Binding-site contacts:
Ligand atom C32 contacts residue PHE117 of chain 1.D at 3.6 Å (hydrophobic).
Ligand atom C1 contacts residue MET104 of chain 1.D at 4.0 Å (hydrophobic).
Ligand atom C9 contacts residue LEU26 of chain 1.D at 3.7 Å (hydrophobic).
Ligand atom C54 contacts residue ILE136 of chain 1.D at 4.0 Å (hydrophobic).
Ligand atom S1 contacts residue GLN25 of chain 1.D at 3.6 Å (h-bond).
Ligand atom C26 contacts residue MET104 of chain 1.D at 4.0 Å (hydrophobic).
Ligand atom O2 contacts residue CYS24 of chain 1.D at 3.9 Å.
Ligand atom O4 contacts residue ARG103 of chain 1.D at 3.5 Å.
Ligand atom C40 contacts residue PHE117 of chain 1.D at 3.9 Å (hydrophobic).
Ligand atom C9 contacts residue GLN25 of chain 1.D at 4.0 Å.
Ligand atom O2 contacts residue GLN25 of chain 1.D at 3.0 Å (h-bond).
Ligand atom C32 contacts residue HIS62 of chain 1.D at 3.8 Å.
Ligand atom O3 contacts residue ARG106 of chain 1.D at 2.8 Å (salt-bridge).
Ligand atom O2 contacts residue ARG103 of chain 1.D at 3.5 Å (salt-bridge).
Ligand atom O3 contacts residue LEU26 of chain 1.D at 3.0 Å (h-bond).
Ligand atom C65 contacts residue TRP56 of chain 1.D at 3.5 Å (hydrophobic).
Ligand atom C32 contacts residue LEU63 of chain 1.D at 4.0 Å (hydrophobic).
Ligand atom C23 contacts residue MET104 of chain 1.D at 3.9 Å (hydrophobic).
Ligand atom C44 contacts residue ALA107 of chain 1.D at 3.8 Å (hydrophobic).
Ligand atom C35 contacts residue PHE117 of chain 1.D at 4.0 Å (hydrophobic).
Ligand atom O6 contacts residue LEU26 of chain 1.D at 3.6 Å.
Ligand atom C32 contacts residue CYS59 of chain 1.D at 4.1 Å (hydrophobic).
Ligand atom O4 contacts residue ARG106 of chain 1.D at 3.6 Å.
Ligand atom C63 contacts residue HIS218 of chain 1.D at 3.8 Å.
Ligand atom C69 contacts residue CYS59 of chain 1.D at 3.5 Å (hydrophobic).
Ligand atom C13 contacts residue ALA66 of chain 1.D at 3.9 Å (hydrophobic).
Ligand atom C4 contacts residue ARG103 of chain 1.D at 3.9 Å.
Ligand atom C35 contacts residue CYS59 of chain 1.D at 3.9 Å (hydrophobic).
Ligand atom C65 contacts residue LEU130 of chain 1.D at 4.1 Å (hydrophobic).
Ligand atom O3 contacts residue CYS24 of chain 1.D at 3.4 Å.
Ligand atom S1 contacts residue ARG106 of chain 1.D at 3.8 Å.
Ligand atom C15 contacts residue ALA66 of chain 1.D at 4.1 Å (hydrophobic).
Ligand atom S1 contacts residue LEU26 of chain 1.D at 4.0 Å.
Ligand atom O3 contacts residue GLN25 of chain 1.D at 3.1 Å (h-bond).
Ligand atom C13 contacts residue GLN25 of chain 1.D at 4.1 Å.
Ligand atom C13 contacts residue HIS62 of chain 1.D at 4.1 Å.
Ligand atom C69 contacts residue LEU63 of chain 1.D at 4.0 Å (hydrophobic).
Ligand atom C69 contacts residue ALA60 of chain 1.D at 3.9 Å (hydrophobic).
Ligand atom C15 contacts residue HIS62 of chain 1.D at 3.5 Å.
Ligand atom C44 contacts residue PHE116 of chain 1.D at 3.8 Å (hydrophobic).

A protein and the small-molecule ligand that binds it are described below.
Small molecule (SMILES): CC(C)CCC[C@@H](C)[C@H]1CC[C@H]2[C@@H]3CC=C4C[C@@H](OS(=O)(=O)O)CC[C@]4(C)[C@H]3CC[C@]12C

Sequence of chain 1.D:
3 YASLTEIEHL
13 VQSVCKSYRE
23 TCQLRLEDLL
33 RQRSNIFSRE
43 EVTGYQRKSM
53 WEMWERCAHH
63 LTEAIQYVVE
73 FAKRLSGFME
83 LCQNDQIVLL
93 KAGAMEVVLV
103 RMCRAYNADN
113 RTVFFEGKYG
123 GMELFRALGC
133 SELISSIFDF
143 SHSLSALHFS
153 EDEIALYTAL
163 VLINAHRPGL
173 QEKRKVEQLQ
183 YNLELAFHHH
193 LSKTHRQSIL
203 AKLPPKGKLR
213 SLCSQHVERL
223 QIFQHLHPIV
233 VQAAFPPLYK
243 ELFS